Binding-site contacts:
Ligand atom C3 contacts residue ILE272 of chain 1.A at 3.8 Å (hydrophobic).
Ligand atom O2 contacts residue GLN305 of chain 1.A at 2.7 Å (h-bond).
Ligand atom O2 contacts residue ILE272 of chain 1.A at 4.0 Å.
Ligand atom C1 contacts residue PHE308 of chain 1.A at 3.7 Å (hydrophobic).
Ligand atom O3 contacts residue HIS96 of chain 1.A at 3.0 Å.
Ligand atom O1 contacts residue PHE308 of chain 1.A at 3.6 Å.
Ligand atom C16 contacts residue MET209 of chain 1.A at 3.6 Å (hydrophobic).
Ligand atom C2 contacts residue PHE308 of chain 1.A at 3.4 Å (hydrophobic).
Ligand atom C19 contacts residue ILE312 of chain 1.A at 3.9 Å (hydrophobic).
Ligand atom C5 contacts residue ILE272 of chain 1.A at 3.9 Å (hydrophobic).
Ligand atom C4 contacts residue PHE276 of chain 1.A at 3.8 Å (hydrophobic).
Ligand atom O2 contacts residue PHE308 of chain 1.A at 3.6 Å.
Ligand atom C21 contacts residue MET293 of chain 1.A at 4.0 Å (hydrophobic).
Ligand atom C2 contacts residue GLN305 of chain 1.A at 3.9 Å.
Ligand atom C10 contacts residue ASN257 of chain 1.A at 3.7 Å.
Ligand atom C20 contacts residue ILE312 of chain 1.A at 3.9 Å (hydrophobic).
Ligand atom C3 contacts residue PHE308 of chain 1.A at 3.7 Å (hydrophobic).
Ligand atom O1 contacts residue GLN305 of chain 1.A at 3.0 Å (h-bond).
Ligand atom C9 contacts residue TYR95 of chain 1.A at 3.8 Å (hydrophobic).
Ligand atom C10 contacts residue GLN305 of chain 1.A at 3.9 Å.
Ligand atom C5 contacts residue PHE308 of chain 1.A at 4.1 Å (hydrophobic).
Ligand atom C3 contacts residue GLN305 of chain 1.A at 3.8 Å.
Ligand atom C11 contacts residue MET293 of chain 1.A at 3.5 Å (hydrophobic).
Ligand atom C6 contacts residue ILE272 of chain 1.A at 3.8 Å (hydrophobic).
Ligand atom C11 contacts residue GLN305 of chain 1.A at 3.4 Å.
Ligand atom C6 contacts residue PHE308 of chain 1.A at 4.0 Å (hydrophobic).
Ligand atom C7 contacts residue PHE276 of chain 1.A at 3.6 Å (hydrophobic).
Ligand atom C4 contacts residue PHE308 of chain 1.A at 4.1 Å (hydrophobic).
Ligand atom C2 contacts residue ILE272 of chain 1.A at 3.6 Å (hydrophobic).
Ligand atom C5 contacts residue PHE276 of chain 1.A at 4.0 Å (hydrophobic).
Ligand atom C10 contacts residue THR269 of chain 1.A at 4.0 Å.
Ligand atom C10 contacts residue ILE272 of chain 1.A at 3.9 Å (hydrophobic).
Ligand atom C4 contacts residue ILE272 of chain 1.A at 4.0 Å (hydrophobic).
Ligand atom N2 contacts residue MET209 of chain 1.A at 3.5 Å.
Ligand atom C12 contacts residue HIS96 of chain 1.A at 3.9 Å.
Ligand atom C13 contacts residue PHE308 of chain 1.A at 4.0 Å (hydrophobic).
Ligand atom C1 contacts residue ILE272 of chain 1.A at 3.9 Å (hydrophobic).
Ligand atom O1 contacts residue ILE272 of chain 1.A at 3.6 Å.
Ligand atom C22 contacts residue PHE308 of chain 1.A at 4.1 Å (hydrophobic).
Ligand atom C22 contacts residue MET293 of chain 1.A at 3.5 Å (hydrophobic).

Sequence of chain 1.A:
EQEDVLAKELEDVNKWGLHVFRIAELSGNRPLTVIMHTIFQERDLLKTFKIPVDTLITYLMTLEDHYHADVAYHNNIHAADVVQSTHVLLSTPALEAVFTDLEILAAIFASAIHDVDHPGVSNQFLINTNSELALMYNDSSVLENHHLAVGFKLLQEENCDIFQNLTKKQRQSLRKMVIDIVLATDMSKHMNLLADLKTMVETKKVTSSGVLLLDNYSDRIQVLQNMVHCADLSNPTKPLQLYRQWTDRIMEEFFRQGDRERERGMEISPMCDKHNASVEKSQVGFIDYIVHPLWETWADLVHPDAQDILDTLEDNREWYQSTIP

The small molecule below binds the protein below.
Small molecule (SMILES): COc1cc2c(cc1OC)[C@H](CCc1c[nH]c3cc(C)ccc13)N(C=O)CC2